A protein and the small-molecule ligand that binds it are described below.
Small molecule (SMILES): Cc1ncc(-c2cccc(N3CCN(c4cnc(N)nc4N)CC3)c2)cn1

Binding-site contacts:
Ligand atom C contacts residue HIS27 of chain 1.B at 4.0 Å.
Ligand atom C18 contacts residue NDP1 of chain 1.I at 3.5 Å.
Ligand atom C6 contacts residue PHE66 of chain 1.B at 3.9 Å (hydrophobic).
Ligand atom C15 contacts residue NDP1 of chain 1.I at 3.9 Å.
Ligand atom N4 contacts residue ASP31 of chain 1.B at 2.7 Å (salt-bridge).
Ligand atom N7 contacts residue ASP31 of chain 1.B at 2.9 Å (salt-bridge).
Ligand atom N7 contacts residue THR147 of chain 1.B at 3.1 Å (h-bond).
Ligand atom C4 contacts residue PRO63 of chain 1.B at 3.8 Å (hydrophobic).
Ligand atom C8 contacts residue MET62 of chain 1.B at 3.8 Å (hydrophobic).
Ligand atom N6 contacts residue VAL126 of chain 1.B at 3.5 Å (h-bond).
Ligand atom C17 contacts residue ALA10 of chain 1.B at 3.8 Å (hydrophobic).
Ligand atom C17 contacts residue ASP31 of chain 1.B at 3.6 Å.
Ligand atom N6 contacts residue NDP1 of chain 1.I at 3.7 Å.
Ligand atom N5 contacts residue ALA10 of chain 1.B at 3.8 Å.
Ligand atom N5 contacts residue NDP1 of chain 1.I at 3.8 Å.
Ligand atom C2 contacts residue PHE66 of chain 1.B at 3.9 Å (hydrophobic).
Ligand atom N5 contacts residue VAL8 of chain 1.B at 3.6 Å.
Ligand atom C13 contacts residue NDP1 of chain 1.I at 3.6 Å.
Ligand atom C16 contacts residue ASP31 of chain 1.B at 3.5 Å.
Ligand atom C14 contacts residue LEU23 of chain 1.B at 3.8 Å (hydrophobic).
Ligand atom N5 contacts residue VAL9 of chain 1.B at 3.5 Å (h-bond).
Ligand atom C18 contacts residue PHE35 of chain 1.B at 3.6 Å (hydrophobic).
Ligand atom N contacts residue HIS27 of chain 1.B at 3.5 Å (h-bond).
Ligand atom C15 contacts residue PHE35 of chain 1.B at 3.9 Å (hydrophobic).
Ligand atom N7 contacts residue VAL9 of chain 1.B at 3.6 Å.
Ligand atom N7 contacts residue ALA10 of chain 1.B at 3.8 Å.
Ligand atom C12 contacts residue PHE35 of chain 1.B at 3.7 Å (hydrophobic).
Ligand atom C7 contacts residue MET62 of chain 1.B at 3.8 Å (hydrophobic).
Ligand atom C2 contacts residue HIS27 of chain 1.B at 3.8 Å.
Ligand atom N6 contacts residue PHE35 of chain 1.B at 3.6 Å.
Ligand atom C13 contacts residue LEU23 of chain 1.B at 3.9 Å (hydrophobic).
Ligand atom C17 contacts residue VAL9 of chain 1.B at 3.9 Å (hydrophobic).
Ligand atom C6 contacts residue PHE32 of chain 1.B at 3.4 Å (hydrophobic).
Ligand atom C1 contacts residue HIS27 of chain 1.B at 3.8 Å.
Ligand atom N6 contacts residue VAL8 of chain 1.B at 3.1 Å (h-bond).
Ligand atom C18 contacts residue VAL8 of chain 1.B at 3.8 Å (hydrophobic).
Ligand atom N3 contacts residue NDP1 of chain 1.I at 3.9 Å.
Ligand atom C7 contacts residue PHE32 of chain 1.B at 3.5 Å (hydrophobic).
Ligand atom N6 contacts residue TYR132 of chain 1.B at 3.7 Å.
Ligand atom N5 contacts residue PHE35 of chain 1.B at 3.7 Å.

Sequence of chain 1.B:
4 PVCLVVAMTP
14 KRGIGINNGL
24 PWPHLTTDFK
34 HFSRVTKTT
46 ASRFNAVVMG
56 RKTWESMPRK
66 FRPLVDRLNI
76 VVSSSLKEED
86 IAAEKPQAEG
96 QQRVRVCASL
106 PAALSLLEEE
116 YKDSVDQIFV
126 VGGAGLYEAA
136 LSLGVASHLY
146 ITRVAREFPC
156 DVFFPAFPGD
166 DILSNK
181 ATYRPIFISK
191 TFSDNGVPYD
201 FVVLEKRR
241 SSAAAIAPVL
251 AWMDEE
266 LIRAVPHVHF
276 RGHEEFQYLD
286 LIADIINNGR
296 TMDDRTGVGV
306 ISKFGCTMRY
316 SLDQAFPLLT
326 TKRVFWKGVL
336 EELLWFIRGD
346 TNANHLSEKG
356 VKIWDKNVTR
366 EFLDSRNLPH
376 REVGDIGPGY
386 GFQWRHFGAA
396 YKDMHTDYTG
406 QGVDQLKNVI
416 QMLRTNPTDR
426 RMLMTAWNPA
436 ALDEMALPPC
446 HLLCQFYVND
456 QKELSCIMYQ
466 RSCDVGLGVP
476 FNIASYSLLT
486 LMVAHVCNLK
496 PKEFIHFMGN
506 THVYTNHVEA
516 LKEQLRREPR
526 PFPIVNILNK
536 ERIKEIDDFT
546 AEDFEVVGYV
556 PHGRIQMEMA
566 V